Sequence of chain 27.A:
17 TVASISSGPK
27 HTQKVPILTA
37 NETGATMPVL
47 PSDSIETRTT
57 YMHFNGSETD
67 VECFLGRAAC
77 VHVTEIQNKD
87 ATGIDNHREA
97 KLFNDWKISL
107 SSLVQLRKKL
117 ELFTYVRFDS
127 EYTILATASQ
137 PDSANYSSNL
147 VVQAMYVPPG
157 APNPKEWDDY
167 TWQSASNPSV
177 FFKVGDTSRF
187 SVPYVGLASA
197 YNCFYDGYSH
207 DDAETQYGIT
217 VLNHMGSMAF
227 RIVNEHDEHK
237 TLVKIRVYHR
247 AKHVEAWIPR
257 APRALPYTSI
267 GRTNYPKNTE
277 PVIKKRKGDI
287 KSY

The protein below binds the small molecule below.
Small molecule (SMILES): Cc1cc(CCCCCOc2ccc(C3=NCCO3)cc2)on1

Sequence of chain 27.C:
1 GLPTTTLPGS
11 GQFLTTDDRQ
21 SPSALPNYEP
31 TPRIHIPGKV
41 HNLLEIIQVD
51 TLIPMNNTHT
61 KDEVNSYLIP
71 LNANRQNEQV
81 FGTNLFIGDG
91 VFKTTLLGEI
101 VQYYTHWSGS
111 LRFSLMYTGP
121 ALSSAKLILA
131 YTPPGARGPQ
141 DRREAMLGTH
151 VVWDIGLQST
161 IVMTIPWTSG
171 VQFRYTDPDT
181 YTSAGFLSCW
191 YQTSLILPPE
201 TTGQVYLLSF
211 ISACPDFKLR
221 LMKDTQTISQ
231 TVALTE

Binding-site contacts:
Ligand atom C4C contacts residue VAL191 of chain 27.A at 3.0 Å (hydrophobic).
Ligand atom C5B contacts residue TYR128 of chain 27.A at 4.0 Å (hydrophobic).
Ligand atom O1 contacts residue MET221 of chain 27.A at 3.9 Å.
Ligand atom O1 contacts residue LEU106 of chain 27.A at 3.8 Å.
Ligand atom C1C contacts residue TYR128 of chain 27.A at 3.7 Å (hydrophobic).
Ligand atom N3A contacts residue ALA24 of chain 27.C at 3.8 Å.
Ligand atom C5A contacts residue PHE186 of chain 27.A at 3.5 Å (hydrophobic).
Ligand atom C1C contacts residue LEU106 of chain 27.A at 3.8 Å (hydrophobic).
Ligand atom N3A contacts residue PHE186 of chain 27.A at 4.0 Å.
Ligand atom N3A contacts residue PRO174 of chain 27.A at 3.7 Å.
Ligand atom C2B contacts residue VAL188 of chain 27.A at 3.5 Å (hydrophobic).
Ligand atom C5 contacts residue LEU106 of chain 27.A at 3.8 Å (hydrophobic).
Ligand atom C4B contacts residue PHE186 of chain 27.A at 3.6 Å (hydrophobic).
Ligand atom C5C contacts residue VAL191 of chain 27.A at 3.8 Å (hydrophobic).
Ligand atom C4C contacts residue VAL188 of chain 27.A at 3.7 Å (hydrophobic).
Ligand atom N3A contacts residue TYR152 of chain 27.A at 3.5 Å.
Ligand atom C2C contacts residue MET221 of chain 27.A at 4.0 Å (hydrophobic).
Ligand atom C4 contacts residue TYR197 of chain 27.A at 3.8 Å (hydrophobic).
Ligand atom O1B contacts residue TYR128 of chain 27.A at 3.4 Å (h-bond).
Ligand atom O1B contacts residue ILE104 of chain 27.A at 3.9 Å.
Ligand atom C4A contacts residue PRO174 of chain 27.A at 3.1 Å (hydrophobic).
Ligand atom C2A contacts residue TYR152 of chain 27.A at 3.6 Å (hydrophobic).
Ligand atom C1B contacts residue VAL188 of chain 27.A at 3.8 Å (hydrophobic).
Ligand atom C2C contacts residue TYR197 of chain 27.A at 3.7 Å (hydrophobic).
Ligand atom C1B contacts residue ILE104 of chain 27.A at 4.0 Å (hydrophobic).
Ligand atom C4 contacts residue LEU106 of chain 27.A at 3.9 Å (hydrophobic).
Ligand atom C3C contacts residue TYR128 of chain 27.A at 3.4 Å (hydrophobic).
Ligand atom C5A contacts residue ALA150 of chain 27.A at 3.6 Å (hydrophobic).
Ligand atom C5A contacts residue VAL176 of chain 27.A at 3.6 Å (hydrophobic).
Ligand atom N2 contacts residue LEU106 of chain 27.A at 3.8 Å.
Ligand atom C4B contacts residue TYR152 of chain 27.A at 3.8 Å (hydrophobic).
Ligand atom C1B contacts residue TYR128 of chain 27.A at 3.6 Å (hydrophobic).
Ligand atom O1A contacts residue PHE186 of chain 27.A at 3.0 Å.
Ligand atom C3B contacts residue VAL188 of chain 27.A at 3.8 Å (hydrophobic).
Ligand atom C6B contacts residue TYR128 of chain 27.A at 3.3 Å (hydrophobic).
Ligand atom C5B contacts residue MET224 of chain 27.A at 3.8 Å (hydrophobic).
Ligand atom C2A contacts residue PHE186 of chain 27.A at 3.3 Å (hydrophobic).
Ligand atom C5B contacts residue PHE186 of chain 27.A at 3.9 Å (hydrophobic).
Ligand atom C3B contacts residue TYR152 of chain 27.A at 3.7 Å (hydrophobic).
Ligand atom C6B contacts residue ILE104 of chain 27.A at 3.6 Å (hydrophobic).